Sequence of chain 1.S:
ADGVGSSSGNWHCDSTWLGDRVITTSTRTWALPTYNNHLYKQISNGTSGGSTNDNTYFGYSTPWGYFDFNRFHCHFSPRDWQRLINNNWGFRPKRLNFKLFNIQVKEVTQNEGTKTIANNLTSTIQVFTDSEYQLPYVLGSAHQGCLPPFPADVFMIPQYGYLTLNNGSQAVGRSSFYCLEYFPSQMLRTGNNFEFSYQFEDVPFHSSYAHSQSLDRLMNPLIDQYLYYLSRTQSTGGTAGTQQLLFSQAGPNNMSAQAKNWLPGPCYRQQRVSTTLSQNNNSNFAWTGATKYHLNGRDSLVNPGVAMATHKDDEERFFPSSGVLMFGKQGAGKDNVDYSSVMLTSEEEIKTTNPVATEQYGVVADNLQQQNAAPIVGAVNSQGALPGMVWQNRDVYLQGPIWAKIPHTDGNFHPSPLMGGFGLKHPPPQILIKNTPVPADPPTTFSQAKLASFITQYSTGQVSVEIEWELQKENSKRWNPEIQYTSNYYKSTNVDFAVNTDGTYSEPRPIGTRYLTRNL

A protein and the small-molecule ligand that binds it are described below.
Small molecule (SMILES): Nc1ccn([C@H]2C[C@H](O)[C@@H](COP(=O)(O)O)O2)c(=O)n1

Binding-site contacts:
Ligand atom N1 contacts residue ARG92 of chain 1.S at 4.0 Å.
Ligand atom C5' contacts residue ASP202 of chain 1.S at 4.0 Å.
Ligand atom C4' contacts residue VAL203 of chain 1.S at 4.2 Å (hydrophobic).
Ligand atom C3' contacts residue DA1 of chain 1.TC at 2.6 Å.
Ligand atom C6 contacts residue ARG92 of chain 1.S at 4.0 Å.
Ligand atom C2' contacts residue DA1 of chain 1.TC at 3.3 Å.
Ligand atom O3' contacts residue DA1 of chain 1.TC at 1.6 Å.
Ligand atom C4 contacts residue ARG92 of chain 1.S at 4.4 Å.
Ligand atom C5 contacts residue ARG92 of chain 1.S at 4.3 Å.
Ligand atom O4' contacts residue PRO204 of chain 1.S at 3.6 Å (h-bond).
Ligand atom C4' contacts residue DA1 of chain 1.TC at 3.9 Å.
Ligand atom C6 contacts residue PHE205 of chain 1.S at 4.4 Å (hydrophobic).
Ligand atom C5 contacts residue PHE205 of chain 1.S at 4.2 Å (hydrophobic).
Ligand atom C2' contacts residue PRO204 of chain 1.S at 4.3 Å (hydrophobic).
Ligand atom C4' contacts residue PRO204 of chain 1.S at 3.6 Å (hydrophobic).
Ligand atom O5' contacts residue ASP202 of chain 1.S at 4.4 Å.
Ligand atom C1' contacts residue ARG92 of chain 1.S at 4.4 Å.
Ligand atom C1' contacts residue PRO204 of chain 1.S at 3.7 Å (hydrophobic).
Ligand atom C1' contacts residue VAL203 of chain 1.S at 4.1 Å (hydrophobic).
Ligand atom C5' contacts residue PRO204 of chain 1.S at 4.3 Å (hydrophobic).
Ligand atom C2 contacts residue ARG92 of chain 1.S at 4.3 Å.
Ligand atom O4' contacts residue VAL203 of chain 1.S at 3.6 Å.
Ligand atom O4' contacts residue ARG92 of chain 1.S at 4.2 Å.